Binding-site contacts:
Ligand atom C12 contacts residue LYS35 of chain 1.A at 3.9 Å.
Ligand atom C13 contacts residue LYS35 of chain 1.A at 3.5 Å.
Ligand atom C12 contacts residue GLU53 of chain 1.A at 3.7 Å.
Ligand atom N1 contacts residue GLU83 of chain 1.A at 4.0 Å.
Ligand atom C8 contacts residue GLU83 of chain 1.A at 3.7 Å.
Ligand atom C10 contacts residue ALA33 of chain 1.A at 3.9 Å (hydrophobic).
Ligand atom C8 contacts residue PHE82 of chain 1.A at 3.4 Å (hydrophobic).
Ligand atom N2 contacts residue VAL66 of chain 1.A at 4.0 Å.
Ligand atom O1 contacts residue VAL20 of chain 1.A at 3.9 Å.
Ligand atom N2 contacts residue ALA33 of chain 1.A at 3.5 Å.
Ligand atom N6 contacts residue ASP147 of chain 1.A at 3.0 Å (salt-bridge).
Ligand atom N6 contacts residue PHE82 of chain 1.A at 3.3 Å.
Ligand atom C2 contacts residue ILE12 of chain 1.A at 3.6 Å (hydrophobic).
Ligand atom C13 contacts residue TYR17 of chain 1.A at 4.0 Å (hydrophobic).
Ligand atom C9 contacts residue LEU136 of chain 1.A at 3.8 Å (hydrophobic).
Ligand atom N1 contacts residue PHE84 of chain 1.A at 3.8 Å.
Ligand atom C3 contacts residue LEU85 of chain 1.A at 3.0 Å (hydrophobic).
Ligand atom C12 contacts residue ASP147 of chain 1.A at 3.3 Å.
Ligand atom N5 contacts residue PHE82 of chain 1.A at 3.8 Å.
Ligand atom N2 contacts residue LEU136 of chain 1.A at 3.8 Å.
Ligand atom N7 contacts residue ASP147 of chain 1.A at 3.4 Å.
Ligand atom C3 contacts residue ILE12 of chain 1.A at 3.6 Å (hydrophobic).
Ligand atom N6 contacts residue GLU53 of chain 1.A at 2.8 Å (salt-bridge).
Ligand atom N6 contacts residue VAL66 of chain 1.A at 3.9 Å.
Ligand atom C8 contacts residue VAL66 of chain 1.A at 3.6 Å (hydrophobic).
Ligand atom C15 contacts residue ILE12 of chain 1.A at 3.8 Å (hydrophobic).
Ligand atom C4 contacts residue GLU83 of chain 1.A at 3.7 Å.
Ligand atom N2 contacts residue PHE82 of chain 1.A at 3.8 Å.
Ligand atom N7 contacts residue GLU53 of chain 1.A at 3.8 Å.
Ligand atom N7 contacts residue LYS35 of chain 1.A at 2.9 Å (salt-bridge).
Ligand atom C10 contacts residue LEU136 of chain 1.A at 3.4 Å (hydrophobic).
Ligand atom C3 contacts residue PHE84 of chain 1.A at 4.0 Å (hydrophobic).
Ligand atom C8 contacts residue LEU136 of chain 1.A at 3.9 Å (hydrophobic).
Ligand atom N2 contacts residue GLU83 of chain 1.A at 2.7 Å (salt-bridge).
Ligand atom N1 contacts residue LEU85 of chain 1.A at 3.0 Å (h-bond).
Ligand atom N1 contacts residue ALA33 of chain 1.A at 3.7 Å.
Ligand atom C4 contacts residue LEU136 of chain 1.A at 3.6 Å (hydrophobic).
Ligand atom C4 contacts residue ALA33 of chain 1.A at 3.4 Å (hydrophobic).
Ligand atom C12 contacts residue PHE82 of chain 1.A at 3.8 Å (hydrophobic).
Ligand atom C4 contacts residue LEU85 of chain 1.A at 3.9 Å (hydrophobic).

The protein below binds the small molecule below.
Small molecule (SMILES): COc1ccnc2[nH]cc(-c3ccnc(N)n3)c12

Sequence of chain 1.A:
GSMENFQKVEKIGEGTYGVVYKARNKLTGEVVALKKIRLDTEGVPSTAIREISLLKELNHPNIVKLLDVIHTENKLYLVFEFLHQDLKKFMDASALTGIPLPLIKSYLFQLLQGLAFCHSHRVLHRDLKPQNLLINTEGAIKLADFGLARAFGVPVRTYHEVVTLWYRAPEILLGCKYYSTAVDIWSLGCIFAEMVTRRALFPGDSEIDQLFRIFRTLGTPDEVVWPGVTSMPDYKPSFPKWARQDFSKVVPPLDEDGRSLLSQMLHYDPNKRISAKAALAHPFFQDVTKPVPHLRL